Sequence of chain 1.A:
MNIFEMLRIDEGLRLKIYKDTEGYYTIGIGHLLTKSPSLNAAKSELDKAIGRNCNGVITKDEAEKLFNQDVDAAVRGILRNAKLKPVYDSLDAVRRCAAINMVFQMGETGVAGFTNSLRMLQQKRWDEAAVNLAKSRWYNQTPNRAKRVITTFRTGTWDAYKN

The protein below binds the small molecule below.
Small molecule (SMILES): CCCCc1cccs1

Binding-site contacts:
Ligand atom C03 contacts residue VAL111 of chain 1.A at 3.6 Å (hydrophobic).
Ligand atom C08 contacts residue LEU91 of chain 1.A at 4.3 Å (hydrophobic).
Ligand atom C01 contacts residue LEU133 of chain 1.A at 4.0 Å (hydrophobic).
Ligand atom C06 contacts residue LEU118 of chain 1.A at 4.3 Å (hydrophobic).
Ligand atom S09 contacts residue LEU121 of chain 1.A at 4.2 Å.
Ligand atom C06 contacts residue LEU84 of chain 1.A at 3.9 Å (hydrophobic).
Ligand atom C04 contacts residue MET102 of chain 1.A at 3.9 Å (hydrophobic).
Ligand atom C02 contacts residue PHE114 of chain 1.A at 4.0 Å (hydrophobic).
Ligand atom C08 contacts residue ALA99 of chain 1.A at 3.9 Å (hydrophobic).
Ligand atom C07 contacts residue TYR88 of chain 1.A at 4.2 Å (hydrophobic).
Ligand atom C05 contacts residue ALA99 of chain 1.A at 3.6 Å (hydrophobic).
Ligand atom C06 contacts residue ILE78 of chain 1.A at 4.4 Å (hydrophobic).
Ligand atom S09 contacts residue VAL87 of chain 1.A at 4.3 Å.
Ligand atom C08 contacts residue LEU84 of chain 1.A at 3.9 Å (hydrophobic).
Ligand atom C01 contacts residue SER117 of chain 1.A at 4.4 Å.
Ligand atom C02 contacts residue VAL111 of chain 1.A at 4.2 Å (hydrophobic).
Ligand atom C01 contacts residue MET102 of chain 1.A at 4.0 Å (hydrophobic).
Ligand atom C01 contacts residue LEU118 of chain 1.A at 4.2 Å (hydrophobic).
Ligand atom C04 contacts residue ALA99 of chain 1.A at 3.8 Å (hydrophobic).
Ligand atom S09 contacts residue LEU118 of chain 1.A at 3.7 Å.
Ligand atom C02 contacts residue LEU118 of chain 1.A at 3.6 Å (hydrophobic).
Ligand atom C07 contacts residue LEU118 of chain 1.A at 4.1 Å (hydrophobic).
Ligand atom C04 contacts residue VAL103 of chain 1.A at 4.5 Å (hydrophobic).
Ligand atom C01 contacts residue PHE114 of chain 1.A at 3.7 Å (hydrophobic).
Ligand atom C06 contacts residue ALA99 of chain 1.A at 3.9 Å (hydrophobic).
Ligand atom C07 contacts residue ILE78 of chain 1.A at 4.4 Å (hydrophobic).
Ligand atom C03 contacts residue MET102 of chain 1.A at 4.0 Å (hydrophobic).
Ligand atom C08 contacts residue VAL87 of chain 1.A at 3.8 Å (hydrophobic).
Ligand atom C06 contacts residue VAL103 of chain 1.A at 4.2 Å (hydrophobic).
Ligand atom C07 contacts residue LEU84 of chain 1.A at 3.7 Å (hydrophobic).
Ligand atom C01 contacts residue LEU121 of chain 1.A at 4.2 Å (hydrophobic).
Ligand atom S09 contacts residue LEU91 of chain 1.A at 4.4 Å.
Ligand atom S09 contacts residue ALA99 of chain 1.A at 3.5 Å.
Ligand atom C08 contacts residue LEU118 of chain 1.A at 3.8 Å (hydrophobic).
Ligand atom C07 contacts residue ALA99 of chain 1.A at 4.0 Å (hydrophobic).
Ligand atom S09 contacts residue PHE153 of chain 1.A at 4.3 Å.
Ligand atom C05 contacts residue LEU118 of chain 1.A at 4.1 Å (hydrophobic).
Ligand atom C08 contacts residue TYR88 of chain 1.A at 3.6 Å (hydrophobic).
Ligand atom C04 contacts residue PHE153 of chain 1.A at 4.5 Å (hydrophobic).